Binding-site contacts:
Ligand atom C11 contacts residue ASP94 of chain 1.A at 3.8 Å.
Ligand atom C6 contacts residue TYR99 of chain 1.A at 3.5 Å (hydrophobic).
Ligand atom C10 contacts residue ARG95 of chain 1.A at 3.9 Å.
Ligand atom O6 contacts residue ASP114 of chain 1.A at 3.4 Å (salt-bridge).
Ligand atom C8 contacts residue ASP114 of chain 1.A at 2.9 Å.
Ligand atom N5 contacts residue GLY93 of chain 1.A at 3.2 Å (h-bond).
Ligand atom O9 contacts residue LYS98 of chain 1.A at 2.9 Å (salt-bridge).
Ligand atom O8 contacts residue LYS98 of chain 1.A at 3.0 Å (salt-bridge).
Ligand atom O6 contacts residue TYR99 of chain 1.A at 2.8 Å (h-bond).
Ligand atom C9 contacts residue ASP53 of chain 1.A at 3.8 Å.
Ligand atom C5 contacts residue ARG95 of chain 1.A at 3.4 Å.
Ligand atom O6 contacts residue GLU44 of chain 1.A at 3.4 Å.
Ligand atom O4 contacts residue GLY93 of chain 1.A at 2.6 Å (h-bond).
Ligand atom C5 contacts residue ILE43 of chain 1.A at 3.9 Å (hydrophobic).
Ligand atom O7 contacts residue ASP114 of chain 1.A at 3.5 Å (salt-bridge).
Ligand atom O10 contacts residue GLY93 of chain 1.A at 3.5 Å (h-bond).
Ligand atom C11 contacts residue TYR96 of chain 1.A at 3.5 Å (hydrophobic).
Ligand atom C2 contacts residue ASP114 of chain 1.A at 2.9 Å.
Ligand atom O1A contacts residue THR97 of chain 1.A at 2.9 Å (h-bond).
Ligand atom N2 contacts residue ASP114 of chain 1.A at 2.8 Å (salt-bridge).
Ligand atom C3 contacts residue ASP114 of chain 1.A at 3.4 Å.
Ligand atom C10 contacts residue GLY93 of chain 1.A at 3.1 Å.
Ligand atom O1B contacts residue TYR96 of chain 1.A at 3.7 Å.
Ligand atom O5 contacts residue ILE43 of chain 1.A at 3.9 Å.
Ligand atom C6 contacts residue GLU44 of chain 1.A at 3.5 Å.
Ligand atom C1 contacts residue THR97 of chain 1.A at 3.5 Å.
Ligand atom C4 contacts residue GLY93 of chain 1.A at 3.5 Å.
Ligand atom C11 contacts residue GLY93 of chain 1.A at 3.4 Å.
Ligand atom O8 contacts residue TYR96 of chain 1.A at 3.9 Å.
Ligand atom C4 contacts residue ARG95 of chain 1.A at 3.3 Å.
Ligand atom C6 contacts residue ASP114 of chain 1.A at 2.9 Å.
Ligand atom N5 contacts residue ARG95 of chain 1.A at 2.8 Å (salt-bridge).
Ligand atom C7 contacts residue ASP114 of chain 1.A at 2.8 Å.
Ligand atom O9 contacts residue ASN42 of chain 1.A at 3.6 Å (h-bond).
Ligand atom C6 contacts residue ARG95 of chain 1.A at 3.7 Å.
Ligand atom O3 contacts residue ASP114 of chain 1.A at 2.7 Å (salt-bridge).
Ligand atom O6 contacts residue THR97 of chain 1.A at 3.7 Å.
Ligand atom O9 contacts residue ASP53 of chain 1.A at 2.5 Å (salt-bridge).
Ligand atom C5 contacts residue GLY93 of chain 1.A at 3.8 Å.
Ligand atom O1B contacts residue THR97 of chain 1.A at 2.9 Å (h-bond).

Sequence of chain 1.A:
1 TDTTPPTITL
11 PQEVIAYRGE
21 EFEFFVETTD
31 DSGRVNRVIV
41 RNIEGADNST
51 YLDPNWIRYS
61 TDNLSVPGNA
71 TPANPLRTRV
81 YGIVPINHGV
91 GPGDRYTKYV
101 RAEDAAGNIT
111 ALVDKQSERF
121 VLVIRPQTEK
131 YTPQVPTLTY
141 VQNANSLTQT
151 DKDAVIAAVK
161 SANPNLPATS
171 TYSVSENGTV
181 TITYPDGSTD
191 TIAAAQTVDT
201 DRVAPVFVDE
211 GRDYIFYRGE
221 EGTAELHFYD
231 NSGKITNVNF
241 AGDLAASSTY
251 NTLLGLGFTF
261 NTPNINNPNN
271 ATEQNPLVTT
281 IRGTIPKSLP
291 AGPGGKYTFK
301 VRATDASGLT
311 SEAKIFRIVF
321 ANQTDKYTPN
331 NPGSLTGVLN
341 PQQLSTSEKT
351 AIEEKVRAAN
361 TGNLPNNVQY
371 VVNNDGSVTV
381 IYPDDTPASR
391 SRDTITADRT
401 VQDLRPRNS

A small-molecule ligand and the protein it binds are described below.
Small molecule (SMILES): CC(=O)N[C@@H]1[C@@H](O)[C@H](O[C@@H]2O[C@H](CO)[C@H](O)[C@H](O[C@]3(C(=O)O)C[C@H](O)[C@@H](NC(C)=O)[C@H]([C@H](O)[C@H](O)CO)O3)[C@H]2O)[C@@H](CO)O[C@H]1O